Binding-site contacts:
Ligand atom O contacts residue SER197 of chain 1.A at 3.2 Å (h-bond).
Ligand atom CAU contacts residue EOH1 of chain 1.L at 3.5 Å.
Ligand atom CAO contacts residue HIS47 of chain 1.A at 3.6 Å.
Ligand atom CAX contacts residue HIS47 of chain 1.A at 3.6 Å.
Ligand atom OXT contacts residue SER196 of chain 1.A at 2.8 Å (h-bond).
Ligand atom CAA contacts residue PRO185 of chain 1.A at 3.3 Å (hydrophobic).
Ligand atom N contacts residue HIS44 of chain 1.A at 3.7 Å.
Ligand atom CAT contacts residue HIS47 of chain 1.A at 3.4 Å.
Ligand atom CAI contacts residue GLN164 of chain 1.A at 3.3 Å.
Ligand atom CAA contacts residue VAL187 of chain 1.A at 3.7 Å (hydrophobic).
Ligand atom OXT contacts residue LYS160 of chain 1.A at 2.9 Å (salt-bridge).
Ligand atom CAB contacts residue PHE157 of chain 1.A at 3.6 Å (hydrophobic).
Ligand atom CAZ contacts residue HIS44 of chain 1.A at 3.4 Å.
Ligand atom C contacts residue SER196 of chain 1.A at 3.5 Å.
Ligand atom CA contacts residue MET195 of chain 1.A at 3.7 Å (hydrophobic).
Ligand atom CAB contacts residue GLN164 of chain 1.A at 3.1 Å.
Ligand atom CA contacts residue ASP161 of chain 1.A at 3.7 Å.
Ligand atom OAE contacts residue MET40 of chain 1.A at 2.7 Å (h-bond).
Ligand atom O contacts residue SER196 of chain 1.A at 3.4 Å.
Ligand atom CAM contacts residue MET195 of chain 1.A at 3.3 Å (hydrophobic).
Ligand atom OAE contacts residue HIS47 of chain 1.A at 3.2 Å (h-bond).
Ligand atom NAQ contacts residue HIS47 of chain 1.A at 2.7 Å (h-bond).
Ligand atom CAH contacts residue PRO38 of chain 1.A at 3.0 Å (hydrophobic).
Ligand atom C contacts residue HIS44 of chain 1.A at 3.6 Å.
Ligand atom CAV contacts residue GLY46 of chain 1.A at 3.5 Å.
Ligand atom CAY contacts residue HIS44 of chain 1.A at 3.7 Å.
Ligand atom OAD contacts residue ASP161 of chain 1.A at 3.6 Å.
Ligand atom CAA contacts residue GLY46 of chain 1.A at 3.4 Å.
Ligand atom CAN contacts residue GLY46 of chain 1.A at 3.5 Å.
Ligand atom CAU contacts residue GLN164 of chain 1.A at 3.2 Å.
Ligand atom OAR contacts residue THR186 of chain 1.A at 3.7 Å.
Ligand atom CAJ contacts residue PRO38 of chain 1.A at 3.0 Å (hydrophobic).
Ligand atom OAR contacts residue VAL187 of chain 1.A at 3.0 Å (h-bond).
Ligand atom SBB contacts residue HIS47 of chain 1.A at 3.6 Å (h-bond).
Ligand atom CAM contacts residue HIS44 of chain 1.A at 3.6 Å.
Ligand atom OAR contacts residue GLY46 of chain 1.A at 3.4 Å.
Ligand atom OAE contacts residue THR39 of chain 1.A at 3.2 Å.
Ligand atom CAB contacts residue EOH1 of chain 1.L at 3.6 Å.
Ligand atom O contacts residue HIS44 of chain 1.A at 2.7 Å.
Ligand atom OAF contacts residue TYR82 of chain 1.A at 3.2 Å (h-bond).

A small-molecule ligand and the protein it binds are described below.
Small molecule (SMILES): COc1ccc2c(c1)cc(C(=O)NS(=O)(=O)c1ccc(C)cc1)n2CC(=O)O

Sequence of chain 1.A:
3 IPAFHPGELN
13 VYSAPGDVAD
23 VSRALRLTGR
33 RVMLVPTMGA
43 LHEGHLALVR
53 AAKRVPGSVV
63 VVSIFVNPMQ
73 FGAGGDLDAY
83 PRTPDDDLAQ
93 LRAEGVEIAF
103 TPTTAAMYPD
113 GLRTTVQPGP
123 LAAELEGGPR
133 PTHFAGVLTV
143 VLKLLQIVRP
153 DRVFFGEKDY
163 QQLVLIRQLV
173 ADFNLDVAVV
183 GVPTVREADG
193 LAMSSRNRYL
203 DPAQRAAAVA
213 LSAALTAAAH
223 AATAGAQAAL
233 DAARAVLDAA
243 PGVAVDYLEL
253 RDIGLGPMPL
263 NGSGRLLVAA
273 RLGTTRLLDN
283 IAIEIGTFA